Binding-site contacts:
Ligand atom C13 contacts residue GLU169 of chain 1.A at 4.3 Å.
Ligand atom I2 contacts residue PRO55 of chain 1.A at 4.4 Å.
Ligand atom O4 contacts residue ARG172 of chain 1.A at 4.2 Å.
Ligand atom O3 contacts residue GLU169 of chain 1.A at 2.9 Å (salt-bridge).
Ligand atom I3 contacts residue TYR166 of chain 1.A at 3.6 Å.
Ligand atom C10 contacts residue GLU161 of chain 1.A at 3.9 Å.
Ligand atom C9 contacts residue ASN165 of chain 1.A at 4.4 Å.
Ligand atom O1 contacts residue PHE158 of chain 1.A at 3.5 Å.
Ligand atom C7 contacts residue ASN165 of chain 1.A at 3.9 Å.
Ligand atom C14 contacts residue GLU169 of chain 1.A at 3.8 Å.
Ligand atom O2 contacts residue LEU162 of chain 1.A at 4.1 Å.
Ligand atom C4 contacts residue LEU162 of chain 1.A at 4.4 Å (hydrophobic).
Ligand atom I3 contacts residue PRO55 of chain 1.A at 3.9 Å.
Ligand atom C10 contacts residue LEU162 of chain 1.A at 4.4 Å (hydrophobic).
Ligand atom C12 contacts residue ASN165 of chain 1.A at 3.9 Å.
Ligand atom C2 contacts residue ASN165 of chain 1.A at 4.1 Å.
Ligand atom I2 contacts residue GLY56 of chain 1.A at 3.6 Å.
Ligand atom I3 contacts residue ASN165 of chain 1.A at 4.0 Å.
Ligand atom C8 contacts residue PHE158 of chain 1.A at 3.9 Å (hydrophobic).
Ligand atom I3 contacts residue LEU162 of chain 1.A at 4.3 Å.
Ligand atom I3 contacts residue PHE5 of chain 1.A at 4.0 Å.
Ligand atom O2 contacts residue ASN165 of chain 1.A at 3.4 Å (h-bond).
Ligand atom O1 contacts residue GLY56 of chain 1.A at 4.3 Å.
Ligand atom O3 contacts residue ARG172 of chain 1.A at 3.0 Å (salt-bridge).
Ligand atom C5 contacts residue ASN165 of chain 1.A at 4.3 Å.
Ligand atom C8 contacts residue GLY56 of chain 1.A at 4.0 Å.
Ligand atom O1 contacts residue ASN59 of chain 1.A at 3.4 Å.
Ligand atom C6 contacts residue GLY56 of chain 1.A at 3.6 Å.
Ligand atom C11 contacts residue PHE5 of chain 1.A at 4.2 Å (hydrophobic).
Ligand atom C11 contacts residue GLU169 of chain 1.A at 4.3 Å.
Ligand atom C4 contacts residue GLY56 of chain 1.A at 4.0 Å.
Ligand atom C10 contacts residue PHE158 of chain 1.A at 3.6 Å (hydrophobic).
Ligand atom C14 contacts residue ARG172 of chain 1.A at 4.0 Å.
Ligand atom C12 contacts residue LEU162 of chain 1.A at 3.9 Å (hydrophobic).
Ligand atom C2 contacts residue LEU162 of chain 1.A at 3.9 Å (hydrophobic).
Ligand atom C12 contacts residue GLU161 of chain 1.A at 3.4 Å.

Sequence of chain 1.A:
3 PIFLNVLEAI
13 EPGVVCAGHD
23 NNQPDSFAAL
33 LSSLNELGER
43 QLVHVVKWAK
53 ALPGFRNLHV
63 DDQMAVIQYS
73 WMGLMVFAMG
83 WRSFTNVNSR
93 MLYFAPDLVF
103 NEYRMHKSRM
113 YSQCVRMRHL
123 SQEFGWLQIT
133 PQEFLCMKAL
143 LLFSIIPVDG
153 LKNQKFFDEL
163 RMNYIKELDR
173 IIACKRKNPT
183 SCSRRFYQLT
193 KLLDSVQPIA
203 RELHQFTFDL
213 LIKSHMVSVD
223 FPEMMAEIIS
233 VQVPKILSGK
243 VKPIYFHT

The protein below binds the small molecule below.
Small molecule (SMILES): O=C(O)Cc1cc(I)c(Oc2ccc(O)c(I)c2)c(I)c1